Binding-site contacts:
Ligand atom N2 contacts residue TRP111 of chain 1.E at 3.5 Å.
Ligand atom C6 contacts residue HIS42 of chain 1.E at 4.3 Å.
Ligand atom C1 contacts residue ASN93 of chain 1.E at 1.4 Å.
Ligand atom O5 contacts residue ASN93 of chain 1.E at 2.3 Å (h-bond).
Ligand atom C5 contacts residue ASN93 of chain 1.E at 4.0 Å.
Ligand atom C8 contacts residue TRP111 of chain 1.E at 3.3 Å (hydrophobic).
Ligand atom O4 contacts residue TRP111 of chain 1.E at 3.4 Å.
Ligand atom C7 contacts residue ASN93 of chain 1.E at 3.5 Å.
Ligand atom C3 contacts residue TRP111 of chain 1.E at 3.7 Å (hydrophobic).
Ligand atom C6 contacts residue ASN93 of chain 1.E at 3.1 Å.
Ligand atom C7 contacts residue TRP111 of chain 1.E at 3.8 Å (hydrophobic).
Ligand atom O7 contacts residue ASN93 of chain 1.E at 3.9 Å.
Ligand atom C5 contacts residue TRP111 of chain 1.E at 3.7 Å (hydrophobic).
Ligand atom C8 contacts residue GLU91 of chain 1.E at 3.8 Å.
Ligand atom N2 contacts residue ASN93 of chain 1.E at 2.5 Å (h-bond).
Ligand atom C3 contacts residue ASN93 of chain 1.E at 3.1 Å.
Ligand atom O5 contacts residue ASN93 of chain 1.E at 4.1 Å.
Ligand atom O7 contacts residue TRP111 of chain 1.E at 3.6 Å.
Ligand atom C8 contacts residue GLY92 of chain 1.E at 3.6 Å.
Ligand atom C4 contacts residue ASN93 of chain 1.E at 3.6 Å.
Ligand atom C2 contacts residue TRP111 of chain 1.E at 4.1 Å (hydrophobic).
Ligand atom C5 contacts residue ASN93 of chain 1.E at 3.5 Å.
Ligand atom O3 contacts residue TRP111 of chain 1.E at 4.3 Å.
Ligand atom N2 contacts residue GLY92 of chain 1.E at 4.2 Å.
Ligand atom O3 contacts residue ASN93 of chain 1.E at 4.0 Å.
Ligand atom C4 contacts residue TRP111 of chain 1.E at 4.0 Å (hydrophobic).
Ligand atom O5 contacts residue TRP111 of chain 1.E at 4.3 Å.
Ligand atom C7 contacts residue GLY92 of chain 1.E at 4.2 Å.
Ligand atom C2 contacts residue ASN93 of chain 1.E at 1.8 Å.
Ligand atom C1 contacts residue TRP111 of chain 1.E at 3.9 Å (hydrophobic).

Sequence of chain 1.E:
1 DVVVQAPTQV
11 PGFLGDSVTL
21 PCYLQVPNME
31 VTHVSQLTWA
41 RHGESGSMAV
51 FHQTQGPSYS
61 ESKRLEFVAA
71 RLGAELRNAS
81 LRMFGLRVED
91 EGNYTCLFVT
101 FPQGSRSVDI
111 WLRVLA

This small molecule binds to this protein.
Small molecule (SMILES): CC(=O)N[C@H]1[C@H](O[C@H]2[C@H](O)[C@@H](NC(C)=O)CO[C@@H]2CO[C@@H]2O[C@@H](C)[C@@H](O)[C@@H](O)[C@@H]2O)O[C@H](CO)[C@@H](O[C@@H]2O[C@H](CO)[C@@H](O)[C@H](O[C@H]3O[C@H](CO)[C@@H](O)[C@H](O)[C@@H]3O)[C@@H]2O)[C@@H]1O